A protein and the small-molecule ligand that binds it are described below.
Small molecule (SMILES): c1ccc(-c2ccncc2)cc1

Sequence of chain 1.A:
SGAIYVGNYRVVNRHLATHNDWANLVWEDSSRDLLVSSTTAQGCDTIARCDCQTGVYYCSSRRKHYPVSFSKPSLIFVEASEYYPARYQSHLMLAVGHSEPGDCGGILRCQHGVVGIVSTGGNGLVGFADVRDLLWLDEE

Binding-site contacts:
Ligand atom CAA contacts residue ARG115 of chain 1.A at 3.5 Å.
Ligand atom CAB contacts residue HIS71 of chain 1.A at 3.7 Å.
Ligand atom CAF contacts residue TYR64 of chain 1.A at 4.3 Å (hydrophobic).
Ligand atom CAB contacts residue ARG115 of chain 1.A at 3.6 Å.
Ligand atom CAB contacts residue TYR64 of chain 1.A at 4.2 Å (hydrophobic).
Ligand atom CAC contacts residue ARG115 of chain 1.A at 3.6 Å.
Ligand atom CAF contacts residue ILE113 of chain 1.A at 3.6 Å (hydrophobic).
Ligand atom CAH contacts residue ILE113 of chain 1.A at 4.2 Å (hydrophobic).
Ligand atom CAB contacts residue TYR63 of chain 1.A at 4.3 Å (hydrophobic).
Ligand atom CAA contacts residue VAL62 of chain 1.A at 3.6 Å (hydrophobic).
Ligand atom CAB contacts residue VAL62 of chain 1.A at 3.4 Å (hydrophobic).
Ligand atom CAC contacts residue VAL62 of chain 1.A at 4.5 Å (hydrophobic).
Ligand atom CAG contacts residue ARG115 of chain 1.A at 3.6 Å.
Ligand atom CAG contacts residue HIS71 of chain 1.A at 3.5 Å.
Ligand atom CAK contacts residue HIS71 of chain 1.A at 3.4 Å.
Ligand atom CAK contacts residue ARG115 of chain 1.A at 3.6 Å.
Ligand atom CAL contacts residue HIS71 of chain 1.A at 3.6 Å.
Ligand atom CAE contacts residue HIS71 of chain 1.A at 4.0 Å.
Ligand atom CAB contacts residue ILE113 of chain 1.A at 3.6 Å (hydrophobic).
Ligand atom CAL contacts residue ARG115 of chain 1.A at 4.2 Å.
Ligand atom CAA contacts residue HIS71 of chain 1.A at 3.6 Å.
Ligand atom CAF contacts residue ARG115 of chain 1.A at 3.6 Å.
Ligand atom CAH contacts residue ARG115 of chain 1.A at 3.6 Å.
Ligand atom CAC contacts residue HIS71 of chain 1.A at 3.6 Å.
Ligand atom CAD contacts residue ILE113 of chain 1.A at 4.4 Å (hydrophobic).
Ligand atom CAI contacts residue HIS71 of chain 1.A at 3.1 Å.
Ligand atom CAF contacts residue HIS71 of chain 1.A at 3.8 Å.